Sequence of chain 1.B:
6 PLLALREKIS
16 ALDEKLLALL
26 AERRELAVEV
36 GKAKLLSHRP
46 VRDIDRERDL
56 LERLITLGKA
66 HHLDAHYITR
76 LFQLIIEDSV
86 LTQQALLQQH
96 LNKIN

Sequence of chain 1.A:
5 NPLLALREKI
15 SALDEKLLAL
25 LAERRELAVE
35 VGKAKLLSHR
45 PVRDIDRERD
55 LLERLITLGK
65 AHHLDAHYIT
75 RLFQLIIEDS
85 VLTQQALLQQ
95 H

Binding-site contacts:
Ligand atom C3 contacts residue ASP48 of chain 1.A at 4.0 Å.
Ligand atom O7 contacts residue LYS39 of chain 1.A at 3.1 Å (salt-bridge).
Ligand atom C4 contacts residue ASP48 of chain 1.A at 3.8 Å.
Ligand atom C10 contacts residue SER84 of chain 1.A at 3.9 Å.
Ligand atom O5 contacts residue VAL46 of chain 1.A at 3.6 Å (h-bond).
Ligand atom O1 contacts residue ARG28 of chain 1.A at 2.8 Å (salt-bridge).
Ligand atom O5 contacts residue GLU52 of chain 1.A at 2.5 Å (salt-bridge).
Ligand atom O2 contacts residue LEU55 of chain 1.A at 3.0 Å.
Ligand atom O7 contacts residue GLN88 of chain 1.A at 2.9 Å (h-bond).
Ligand atom O7 contacts residue VAL46 of chain 1.A at 3.8 Å.
Ligand atom C8 contacts residue LYS39 of chain 1.A at 3.9 Å.
Ligand atom C5 contacts residue LYS39 of chain 1.A at 3.8 Å.
Ligand atom O1 contacts residue SER84 of chain 1.A at 3.0 Å (h-bond).
Ligand atom C2 contacts residue ARG51 of chain 1.A at 3.8 Å.
Ligand atom C8 contacts residue GLN88 of chain 1.A at 3.6 Å.
Ligand atom C4 contacts residue GLU52 of chain 1.A at 3.7 Å.
Ligand atom C4 contacts residue VAL46 of chain 1.A at 3.5 Å (hydrophobic).
Ligand atom C5 contacts residue GLN88 of chain 1.A at 3.4 Å.
Ligand atom O1 contacts residue ILE81 of chain 1.A at 3.7 Å.
Ligand atom O3 contacts residue ARG51 of chain 1.A at 3.9 Å.
Ligand atom C11 contacts residue VAL35 of chain 1.A at 3.8 Å (hydrophobic).
Ligand atom O4 contacts residue VAL35 of chain 1.A at 3.9 Å.
Ligand atom O5 contacts residue ASP48 of chain 1.A at 3.1 Å (salt-bridge).
Ligand atom O3 contacts residue ARG11 of chain 1.B at 2.9 Å (salt-bridge).
Ligand atom C11 contacts residue LYS39 of chain 1.A at 3.8 Å.
Ligand atom C2 contacts residue GLU52 of chain 1.A at 3.9 Å.
Ligand atom C11 contacts residue ARG11 of chain 1.B at 3.5 Å.
Ligand atom C10 contacts residue ARG28 of chain 1.A at 3.5 Å.
Ligand atom O2 contacts residue ARG28 of chain 1.A at 2.9 Å (salt-bridge).
Ligand atom O4 contacts residue ARG11 of chain 1.B at 2.7 Å (salt-bridge).
Ligand atom C3 contacts residue ARG51 of chain 1.A at 3.7 Å.
Ligand atom O4 contacts residue LYS39 of chain 1.A at 2.9 Å (salt-bridge).
Ligand atom C4 contacts residue LYS39 of chain 1.A at 3.8 Å.
Ligand atom C9 contacts residue SER84 of chain 1.A at 3.9 Å.
Ligand atom C6 contacts residue GLN88 of chain 1.A at 3.8 Å.
Ligand atom C5 contacts residue VAL46 of chain 1.A at 3.6 Å (hydrophobic).
Ligand atom C6 contacts residue SER84 of chain 1.A at 3.8 Å.
Ligand atom O5 contacts residue ARG47 of chain 1.A at 3.7 Å.
Ligand atom C3 contacts residue GLU52 of chain 1.A at 3.7 Å.
Ligand atom C8 contacts residue VAL35 of chain 1.A at 3.9 Å (hydrophobic).

This small molecule binds to this protein.
Small molecule (SMILES): O=C(O)[C@@H]1C[C@]2(C(=O)O)C=C[C@@H](O)[C@@H](C2)O1